Sequence of chain 1.A:
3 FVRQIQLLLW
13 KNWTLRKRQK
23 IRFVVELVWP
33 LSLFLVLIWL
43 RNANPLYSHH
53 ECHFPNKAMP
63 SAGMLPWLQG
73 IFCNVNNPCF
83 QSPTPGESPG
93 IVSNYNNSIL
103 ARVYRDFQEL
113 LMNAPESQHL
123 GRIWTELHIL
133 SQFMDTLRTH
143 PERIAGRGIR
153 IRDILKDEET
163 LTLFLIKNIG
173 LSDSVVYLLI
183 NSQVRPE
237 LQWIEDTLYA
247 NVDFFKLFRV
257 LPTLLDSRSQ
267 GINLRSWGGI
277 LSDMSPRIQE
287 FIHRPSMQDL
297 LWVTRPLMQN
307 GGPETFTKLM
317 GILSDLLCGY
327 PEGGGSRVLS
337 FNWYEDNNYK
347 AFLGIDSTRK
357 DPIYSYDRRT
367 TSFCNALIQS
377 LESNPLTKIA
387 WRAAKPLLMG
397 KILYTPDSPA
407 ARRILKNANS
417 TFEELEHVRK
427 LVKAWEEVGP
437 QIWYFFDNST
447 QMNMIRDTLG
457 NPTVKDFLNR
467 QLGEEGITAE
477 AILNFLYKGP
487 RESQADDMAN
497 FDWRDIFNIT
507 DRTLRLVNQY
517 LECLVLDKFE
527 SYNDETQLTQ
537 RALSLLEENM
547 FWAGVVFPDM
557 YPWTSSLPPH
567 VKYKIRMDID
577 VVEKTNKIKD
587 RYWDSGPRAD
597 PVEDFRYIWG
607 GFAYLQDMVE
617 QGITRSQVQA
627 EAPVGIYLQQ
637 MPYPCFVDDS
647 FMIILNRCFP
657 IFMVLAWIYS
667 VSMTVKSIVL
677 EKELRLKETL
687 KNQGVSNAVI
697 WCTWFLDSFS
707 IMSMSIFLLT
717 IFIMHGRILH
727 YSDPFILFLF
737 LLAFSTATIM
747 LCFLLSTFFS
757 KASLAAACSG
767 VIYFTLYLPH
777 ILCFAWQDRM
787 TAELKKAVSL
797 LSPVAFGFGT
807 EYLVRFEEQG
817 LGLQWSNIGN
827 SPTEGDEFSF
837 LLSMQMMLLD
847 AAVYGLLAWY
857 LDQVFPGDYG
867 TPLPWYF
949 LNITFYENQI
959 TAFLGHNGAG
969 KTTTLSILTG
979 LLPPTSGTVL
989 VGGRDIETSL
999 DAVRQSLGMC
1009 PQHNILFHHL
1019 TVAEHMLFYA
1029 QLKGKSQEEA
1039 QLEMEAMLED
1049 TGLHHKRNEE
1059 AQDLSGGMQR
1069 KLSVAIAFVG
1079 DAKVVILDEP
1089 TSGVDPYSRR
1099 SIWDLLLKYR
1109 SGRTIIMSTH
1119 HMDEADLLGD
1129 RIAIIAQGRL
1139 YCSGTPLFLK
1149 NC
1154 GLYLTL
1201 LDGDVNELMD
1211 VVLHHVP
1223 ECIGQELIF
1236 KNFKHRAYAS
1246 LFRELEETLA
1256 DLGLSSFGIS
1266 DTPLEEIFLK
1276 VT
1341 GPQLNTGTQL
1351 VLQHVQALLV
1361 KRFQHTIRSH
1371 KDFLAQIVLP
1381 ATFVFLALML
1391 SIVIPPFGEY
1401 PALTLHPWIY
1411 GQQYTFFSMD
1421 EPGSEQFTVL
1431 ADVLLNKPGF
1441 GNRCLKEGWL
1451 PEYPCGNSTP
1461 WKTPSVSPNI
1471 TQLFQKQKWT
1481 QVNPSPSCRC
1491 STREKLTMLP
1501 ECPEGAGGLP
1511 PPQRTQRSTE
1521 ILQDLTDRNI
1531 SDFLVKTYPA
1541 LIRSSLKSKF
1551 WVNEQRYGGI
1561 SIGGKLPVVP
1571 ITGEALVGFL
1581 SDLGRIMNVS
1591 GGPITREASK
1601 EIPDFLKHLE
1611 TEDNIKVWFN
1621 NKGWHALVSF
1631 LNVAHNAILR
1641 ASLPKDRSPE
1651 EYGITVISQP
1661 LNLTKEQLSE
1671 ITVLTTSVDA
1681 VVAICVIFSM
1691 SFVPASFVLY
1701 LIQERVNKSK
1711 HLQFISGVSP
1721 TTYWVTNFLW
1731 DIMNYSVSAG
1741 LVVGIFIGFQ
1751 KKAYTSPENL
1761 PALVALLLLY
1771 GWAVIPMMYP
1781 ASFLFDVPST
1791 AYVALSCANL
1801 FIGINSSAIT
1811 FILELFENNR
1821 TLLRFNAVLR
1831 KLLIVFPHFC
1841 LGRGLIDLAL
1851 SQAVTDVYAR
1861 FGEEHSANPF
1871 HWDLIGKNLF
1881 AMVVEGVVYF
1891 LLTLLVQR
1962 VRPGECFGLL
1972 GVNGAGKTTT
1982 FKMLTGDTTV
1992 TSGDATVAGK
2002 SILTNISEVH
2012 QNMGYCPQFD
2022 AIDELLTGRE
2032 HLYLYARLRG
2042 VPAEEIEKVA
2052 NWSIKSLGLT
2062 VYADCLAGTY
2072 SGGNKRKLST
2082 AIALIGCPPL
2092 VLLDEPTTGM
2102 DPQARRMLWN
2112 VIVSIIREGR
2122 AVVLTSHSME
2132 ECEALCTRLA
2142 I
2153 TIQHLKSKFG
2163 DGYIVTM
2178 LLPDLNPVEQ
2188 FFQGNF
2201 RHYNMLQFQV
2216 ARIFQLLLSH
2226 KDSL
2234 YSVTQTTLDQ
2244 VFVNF

Binding-site contacts:
Ligand atom C3 contacts residue ASN444 of chain 1.A at 3.4 Å.
Ligand atom C5 contacts residue ASN444 of chain 1.A at 3.7 Å.
Ligand atom O5 contacts residue ASN444 of chain 1.A at 2.5 Å (h-bond).
Ligand atom C1 contacts residue ASN444 of chain 1.A at 1.4 Å.
Ligand atom O3 contacts residue ASN444 of chain 1.A at 3.3 Å (h-bond).
Ligand atom C2 contacts residue ASN444 of chain 1.A at 2.3 Å.
Ligand atom N2 contacts residue ASN444 of chain 1.A at 3.4 Å (h-bond).
Ligand atom C7 contacts residue ASN444 of chain 1.A at 4.3 Å.
Ligand atom C8 contacts residue ASN444 of chain 1.A at 4.3 Å.
Ligand atom C4 contacts residue ASN444 of chain 1.A at 4.2 Å.

A protein and the small-molecule ligand that binds it are described below.
Small molecule (SMILES): CC(=O)N[C@@H]1[C@@H](O)[C@H](O)[C@@H](CO)O[C@H]1O